Sequence of chain 1.A:
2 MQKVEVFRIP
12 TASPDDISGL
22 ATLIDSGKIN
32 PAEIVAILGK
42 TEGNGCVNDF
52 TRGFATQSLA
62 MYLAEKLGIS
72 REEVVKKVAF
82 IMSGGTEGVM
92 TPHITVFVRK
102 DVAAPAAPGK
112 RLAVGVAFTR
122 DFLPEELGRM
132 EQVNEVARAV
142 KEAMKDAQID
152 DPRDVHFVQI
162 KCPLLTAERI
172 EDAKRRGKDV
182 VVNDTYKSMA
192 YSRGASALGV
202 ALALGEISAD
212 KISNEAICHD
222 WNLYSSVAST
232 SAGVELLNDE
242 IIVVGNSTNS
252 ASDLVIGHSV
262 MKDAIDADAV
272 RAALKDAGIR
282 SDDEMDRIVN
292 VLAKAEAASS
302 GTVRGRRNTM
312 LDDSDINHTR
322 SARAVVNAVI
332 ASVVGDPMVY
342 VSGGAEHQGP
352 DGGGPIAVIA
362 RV

This protein binds this small molecule.
Small molecule (SMILES): OCCCO

Binding-site contacts:
Ligand atom O3 contacts residue LEU255 of chain 1.A at 3.6 Å.
Ligand atom C2 contacts residue VAL7 of chain 1.A at 3.8 Å (hydrophobic).
Ligand atom C2 contacts residue PHE8 of chain 1.A at 4.5 Å (hydrophobic).
Ligand atom C1 contacts residue VAL7 of chain 1.A at 3.3 Å (hydrophobic).
Ligand atom C3 contacts residue VAL7 of chain 1.A at 3.2 Å (hydrophobic).
Ligand atom C3 contacts residue GLU6 of chain 1.A at 3.9 Å.
Ligand atom O1 contacts residue VAL290 of chain 1.A at 4.3 Å.
Ligand atom O1 contacts residue VAL7 of chain 1.A at 2.6 Å (h-bond).
Ligand atom C1 contacts residue VAL290 of chain 1.A at 4.2 Å (hydrophobic).
Ligand atom C3 contacts residue PHE8 of chain 1.A at 3.8 Å (hydrophobic).
Ligand atom O3 contacts residue VAL7 of chain 1.A at 3.0 Å (h-bond).
Ligand atom O1 contacts residue PHE8 of chain 1.A at 4.2 Å.
Ligand atom O3 contacts residue GLU6 of chain 1.A at 3.3 Å.